Sequence of chain 1.D:
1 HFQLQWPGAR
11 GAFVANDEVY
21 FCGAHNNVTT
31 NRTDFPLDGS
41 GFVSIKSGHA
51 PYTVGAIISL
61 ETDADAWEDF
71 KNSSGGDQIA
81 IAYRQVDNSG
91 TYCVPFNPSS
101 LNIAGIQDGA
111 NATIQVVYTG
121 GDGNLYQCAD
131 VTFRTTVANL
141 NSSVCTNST

Binding-site contacts:
Ligand atom C1 contacts residue GLY76 of chain 1.D at 4.1 Å.
Ligand atom C1 contacts residue ASP77 of chain 1.D at 4.2 Å.
Ligand atom C3 contacts residue ASN72 of chain 1.D at 3.8 Å.
Ligand atom O6 contacts residue GLY76 of chain 1.D at 3.8 Å.
Ligand atom O5 contacts residue GLY76 of chain 1.D at 4.0 Å.
Ligand atom O5 contacts residue ASP77 of chain 1.D at 3.2 Å (salt-bridge).
Ligand atom C1 contacts residue SER74 of chain 1.D at 4.0 Å.
Ligand atom N2 contacts residue SER74 of chain 1.D at 3.3 Å (h-bond).
Ligand atom C3 contacts residue SER74 of chain 1.D at 4.4 Å.
Ligand atom C4 contacts residue ASN72 of chain 1.D at 4.2 Å.
Ligand atom C5 contacts residue ASP77 of chain 1.D at 3.9 Å.
Ligand atom C8 contacts residue SER74 of chain 1.D at 3.9 Å.
Ligand atom O5 contacts residue ASN72 of chain 1.D at 2.4 Å (h-bond).
Ligand atom C8 contacts residue ASN72 of chain 1.D at 4.2 Å.
Ligand atom C8 contacts residue SER73 of chain 1.D at 3.3 Å.
Ligand atom O6 contacts residue ASP77 of chain 1.D at 2.7 Å (salt-bridge).
Ligand atom C7 contacts residue SER74 of chain 1.D at 4.1 Å.
Ligand atom C5 contacts residue GLY76 of chain 1.D at 4.3 Å.
Ligand atom C2 contacts residue SER74 of chain 1.D at 4.1 Å.
Ligand atom C6 contacts residue ILE79 of chain 1.D at 3.9 Å (hydrophobic).
Ligand atom O7 contacts residue ASN72 of chain 1.D at 3.0 Å (h-bond).
Ligand atom O6 contacts residue ILE79 of chain 1.D at 3.7 Å.
Ligand atom C7 contacts residue ASN72 of chain 1.D at 3.1 Å.
Ligand atom C2 contacts residue ASN72 of chain 1.D at 2.5 Å.
Ligand atom C5 contacts residue ASN72 of chain 1.D at 3.6 Å.
Ligand atom N2 contacts residue ASN72 of chain 1.D at 2.9 Å (h-bond).
Ligand atom C6 contacts residue ASP77 of chain 1.D at 3.5 Å.
Ligand atom C7 contacts residue SER73 of chain 1.D at 4.4 Å.
Ligand atom C1 contacts residue ASN72 of chain 1.D at 1.4 Å.

A small-molecule ligand and the protein it binds are described below.
Small molecule (SMILES): CC(=O)N[C@@H]1[C@@H](O)[C@H](O)[C@@H](CO)O[C@H]1O